Sequence of chain 1.M:
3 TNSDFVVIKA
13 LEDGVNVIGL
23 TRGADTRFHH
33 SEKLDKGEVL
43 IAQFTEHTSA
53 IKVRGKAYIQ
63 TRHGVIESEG

Binding-site contacts:
Ligand atom N6 contacts residue LYS35 of chain 1.L at 3.0 Å (salt-bridge).
Ligand atom C5 contacts residue PHE30 of chain 1.M at 3.1 Å (hydrophobic).
Ligand atom C2 contacts residue PHE30 of chain 1.M at 3.4 Å (hydrophobic).
Ligand atom C2 contacts residue LYS35 of chain 1.L at 3.8 Å.
Ligand atom N6 contacts residue GLU34 of chain 1.L at 3.8 Å.
Ligand atom C6 contacts residue GLU34 of chain 1.L at 3.8 Å.
Ligand atom C6 contacts residue PHE30 of chain 1.M at 3.0 Å (hydrophobic).
Ligand atom O6 contacts residue LYS54 of chain 1.M at 3.1 Å (salt-bridge).
Ligand atom O2' contacts residue PHE30 of chain 1.M at 3.0 Å (h-bond).
Ligand atom O6 contacts residue GLU34 of chain 1.L at 3.5 Å (salt-bridge).
Ligand atom N2 contacts residue GLU34 of chain 1.L at 2.7 Å (salt-bridge).
Ligand atom C2 contacts residue GLU34 of chain 1.L at 3.5 Å.
Ligand atom O2' contacts residue ARG29 of chain 1.M at 3.7 Å.
Ligand atom C2 contacts residue HIS32 of chain 1.L at 3.9 Å.
Ligand atom C6 contacts residue GLU34 of chain 1.L at 3.7 Å.
Ligand atom N1 contacts residue PHE30 of chain 1.M at 3.2 Å.
Ligand atom C6 contacts residue LYS35 of chain 1.L at 3.9 Å.
Ligand atom C8 contacts residue PHE30 of chain 1.M at 3.7 Å (hydrophobic).
Ligand atom C1' contacts residue PHE30 of chain 1.M at 4.0 Å (hydrophobic).
Ligand atom O6 contacts residue ARG56 of chain 1.M at 3.8 Å.
Ligand atom N9 contacts residue PHE30 of chain 1.M at 4.0 Å.
Ligand atom N2 contacts residue HIS32 of chain 1.L at 3.7 Å.
Ligand atom C2' contacts residue PHE30 of chain 1.M at 3.9 Å (hydrophobic).
Ligand atom N1 contacts residue GLU34 of chain 1.L at 3.5 Å (salt-bridge).
Ligand atom C6 contacts residue LYS54 of chain 1.M at 4.0 Å.
Ligand atom N3 contacts residue HIS32 of chain 1.L at 3.9 Å.
Ligand atom O6 contacts residue PHE30 of chain 1.M at 3.2 Å.
Ligand atom N3 contacts residue ARG29 of chain 1.M at 4.0 Å.
Ligand atom N2 contacts residue THR28 of chain 1.M at 3.4 Å (h-bond).
Ligand atom N3 contacts residue PHE30 of chain 1.M at 3.6 Å.
Ligand atom C2 contacts residue GLU34 of chain 1.L at 3.5 Å.
Ligand atom N7 contacts residue PHE30 of chain 1.M at 3.3 Å.
Ligand atom N3 contacts residue SER33 of chain 1.L at 4.1 Å.
Ligand atom N6 contacts residue LYS54 of chain 1.M at 3.5 Å (salt-bridge).
Ligand atom N1 contacts residue SER33 of chain 1.L at 3.9 Å.
Ligand atom N2 contacts residue PHE30 of chain 1.M at 4.1 Å.
Ligand atom C2 contacts residue SER33 of chain 1.L at 3.2 Å.
Ligand atom C4 contacts residue PHE30 of chain 1.M at 3.6 Å (hydrophobic).
Ligand atom N1 contacts residue GLU34 of chain 1.L at 2.9 Å (salt-bridge).
Ligand atom N1 contacts residue LYS35 of chain 1.L at 3.0 Å (salt-bridge).

Sequence of chain 1.L:
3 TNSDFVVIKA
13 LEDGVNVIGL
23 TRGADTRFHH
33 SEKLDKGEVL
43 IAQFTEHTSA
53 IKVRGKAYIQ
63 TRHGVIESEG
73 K

A protein and the small-molecule ligand that binds it are described below.
Small molecule (SMILES): Nc1nc(=O)c2ncn([C@@H]3O[C@H](CO[P](=O)(O)O[C@H]4[C@@H](O)[C@H](n5cnc6c(N)ncnc65)O[C@@H]4COP(=O)=O)[C@@H](OP(=O)=O)[C@H]3O)c2[nH]1